Sequence of chain 1.A:
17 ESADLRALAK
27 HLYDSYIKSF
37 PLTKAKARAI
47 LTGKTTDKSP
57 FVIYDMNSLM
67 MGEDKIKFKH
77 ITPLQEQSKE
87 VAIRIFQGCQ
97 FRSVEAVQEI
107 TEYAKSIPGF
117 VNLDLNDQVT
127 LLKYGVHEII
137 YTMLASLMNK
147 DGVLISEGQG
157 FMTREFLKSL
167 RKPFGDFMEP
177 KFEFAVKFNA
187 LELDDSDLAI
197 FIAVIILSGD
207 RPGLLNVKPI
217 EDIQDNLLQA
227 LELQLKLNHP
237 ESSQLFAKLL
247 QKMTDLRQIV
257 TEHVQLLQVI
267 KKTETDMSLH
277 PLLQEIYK

Binding-site contacts:
Ligand atom C2 contacts residue ARG98 of chain 1.A at 3.3 Å.
Ligand atom C10 contacts residue ARG90 of chain 1.A at 4.1 Å.
Ligand atom C13 contacts residue HIS76 of chain 1.A at 3.3 Å.
Ligand atom C11 contacts residue ILE91 of chain 1.A at 3.5 Å (hydrophobic).
Ligand atom O2 contacts residue ILE151 of chain 1.A at 3.7 Å.
Ligand atom O2 contacts residue SER152 of chain 1.A at 2.8 Å (h-bond).
Ligand atom O1 contacts residue LEU65 of chain 1.A at 4.1 Å.
Ligand atom C3 contacts residue ARG98 of chain 1.A at 3.4 Å.
Ligand atom C6 contacts residue ILE151 of chain 1.A at 3.7 Å (hydrophobic).
Ligand atom C8 contacts residue MET158 of chain 1.A at 4.3 Å (hydrophobic).
Ligand atom O1 contacts residue ARG90 of chain 1.A at 2.9 Å (salt-bridge).
Ligand atom C14 contacts residue HIS76 of chain 1.A at 3.5 Å.
Ligand atom C12 contacts residue ARG90 of chain 1.A at 4.1 Å.
Ligand atom C14 contacts residue PHE74 of chain 1.A at 3.6 Å (hydrophobic).
Ligand atom C2 contacts residue ILE151 of chain 1.A at 3.8 Å (hydrophobic).
Ligand atom C7 contacts residue MET158 of chain 1.A at 3.9 Å (hydrophobic).
Ligand atom C3 contacts residue ILE151 of chain 1.A at 3.6 Å (hydrophobic).
Ligand atom O1 contacts residue HIS76 of chain 1.A at 3.5 Å.
Ligand atom C1 contacts residue ILE151 of chain 1.A at 3.7 Å (hydrophobic).
Ligand atom C3 contacts residue SER152 of chain 1.A at 3.5 Å.
Ligand atom C12 contacts residue LEU65 of chain 1.A at 4.2 Å (hydrophobic).
Ligand atom O1 contacts residue ILE77 of chain 1.A at 4.3 Å.
Ligand atom C12 contacts residue PHE74 of chain 1.A at 4.3 Å (hydrophobic).
Ligand atom C13 contacts residue PHE74 of chain 1.A at 3.5 Å (hydrophobic).
Ligand atom C4 contacts residue SER152 of chain 1.A at 4.0 Å.
Ligand atom C7 contacts residue ILE91 of chain 1.A at 4.3 Å (hydrophobic).
Ligand atom C9 contacts residue MET158 of chain 1.A at 4.3 Å (hydrophobic).
Ligand atom C12 contacts residue HIS76 of chain 1.A at 3.9 Å.
Ligand atom O2 contacts residue ARG98 of chain 1.A at 3.1 Å.
Ligand atom C11 contacts residue LEU65 of chain 1.A at 4.4 Å (hydrophobic).
Ligand atom C2 contacts residue SER152 of chain 1.A at 4.3 Å.
Ligand atom C4 contacts residue ILE151 of chain 1.A at 3.6 Å (hydrophobic).
Ligand atom C5 contacts residue ILE151 of chain 1.A at 3.9 Å (hydrophobic).
Ligand atom C10 contacts residue MET158 of chain 1.A at 3.9 Å (hydrophobic).
Ligand atom C10 contacts residue ILE91 of chain 1.A at 3.4 Å (hydrophobic).
Ligand atom O1 contacts residue GLU69 of chain 1.A at 4.3 Å.
Ligand atom C1 contacts residue ARG98 of chain 1.A at 4.3 Å.
Ligand atom O3 contacts residue ILE151 of chain 1.A at 4.1 Å.
Ligand atom C11 contacts residue ARG90 of chain 1.A at 3.8 Å.
Ligand atom C6 contacts residue CYS95 of chain 1.A at 4.3 Å (hydrophobic).

A small-molecule ligand and the protein it binds are described below.
Small molecule (SMILES): Oc1ccc(/C=C/c2cc(O)cc(O)c2)cc1